Binding-site contacts:
Ligand atom CA contacts residue GLY91 of chain 1.B at 3.3 Å.
Ligand atom O contacts residue ZN1 of chain 1.G at 2.2 Å.
Ligand atom CE contacts residue GLY90 of chain 1.B at 3.6 Å.
Ligand atom C contacts residue ZN1 of chain 1.G at 3.1 Å.
Ligand atom OF2 contacts residue THR112 of chain 1.B at 3.8 Å.
Ligand atom CE contacts residue HIS52 of chain 1.B at 4.0 Å.
Ligand atom CG contacts residue VAL93 of chain 1.B at 3.3 Å (hydrophobic).
Ligand atom OF2 contacts residue SER88 of chain 1.B at 2.6 Å (h-bond).
Ligand atom OF2 contacts residue HIS52 of chain 1.B at 3.0 Å (h-bond).
Ligand atom CB contacts residue GLY91 of chain 1.B at 3.6 Å.
Ligand atom CE contacts residue THR112 of chain 1.B at 3.5 Å.
Ligand atom C2 contacts residue GLY90 of chain 1.B at 3.9 Å.
Ligand atom OF2 contacts residue GLU236 of chain 1.B at 4.1 Å.
Ligand atom O contacts residue HIS54 of chain 1.B at 3.0 Å (h-bond).
Ligand atom CA contacts residue PHE125 of chain 1.B at 3.8 Å (hydrophobic).
Ligand atom N contacts residue ALA19 of chain 1.B at 4.1 Å.
Ligand atom OF1 contacts residue THR112 of chain 1.B at 2.6 Å (h-bond).
Ligand atom C contacts residue GLY91 of chain 1.B at 4.1 Å.
Ligand atom CE contacts residue SER88 of chain 1.B at 3.2 Å.
Ligand atom C2 contacts residue ZN1 of chain 1.G at 3.4 Å.
Ligand atom CB contacts residue GLU20 of chain 1.B at 3.5 Å.
Ligand atom C contacts residue HIS54 of chain 1.B at 3.9 Å.
Ligand atom OF1 contacts residue ASN114 of chain 1.B at 2.7 Å (h-bond).
Ligand atom O contacts residue GLU236 of chain 1.B at 3.0 Å (salt-bridge).
Ligand atom C2 contacts residue ASN114 of chain 1.B at 3.6 Å.
Ligand atom N contacts residue GLY91 of chain 1.B at 2.9 Å (h-bond).
Ligand atom OF1 contacts residue SER88 of chain 1.B at 3.5 Å (h-bond).
Ligand atom CE contacts residue ASN114 of chain 1.B at 3.6 Å.
Ligand atom OF2 contacts residue HIS54 of chain 1.B at 3.1 Å (h-bond).
Ligand atom C2 contacts residue TYR151 of chain 1.B at 3.5 Å (hydrophobic).
Ligand atom OF1 contacts residue GLY90 of chain 1.B at 3.3 Å (h-bond).
Ligand atom CG contacts residue GLU20 of chain 1.B at 3.8 Å.
Ligand atom N contacts residue GLU20 of chain 1.B at 2.4 Å (salt-bridge).
Ligand atom CG contacts residue PHE125 of chain 1.B at 3.9 Å (hydrophobic).
Ligand atom CB contacts residue PHE120 of chain 1.B at 3.8 Å (hydrophobic).
Ligand atom CA contacts residue GLY90 of chain 1.B at 3.9 Å.
Ligand atom CG contacts residue PHE120 of chain 1.B at 3.5 Å (hydrophobic).
Ligand atom OF2 contacts residue ZN1 of chain 1.G at 2.1 Å.
Ligand atom CE contacts residue ZN1 of chain 1.G at 3.1 Å.
Ligand atom CG contacts residue GLY91 of chain 1.B at 4.1 Å.

A small-molecule ligand and the protein it binds are described below.
Small molecule (SMILES): C[C@H](N)CC(=O)CC(=O)O

Sequence of chain 1.B:
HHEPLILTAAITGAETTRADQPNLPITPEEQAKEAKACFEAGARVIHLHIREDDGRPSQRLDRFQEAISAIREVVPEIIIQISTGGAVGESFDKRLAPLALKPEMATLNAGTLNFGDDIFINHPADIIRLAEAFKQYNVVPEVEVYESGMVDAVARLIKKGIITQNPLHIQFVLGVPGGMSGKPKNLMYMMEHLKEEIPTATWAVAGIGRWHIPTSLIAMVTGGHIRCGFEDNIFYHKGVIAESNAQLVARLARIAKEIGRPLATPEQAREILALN